A protein and the small-molecule ligand that binds it are described below.
Small molecule (SMILES): OC[C@H]1O[C@H](O[C@H]2[C@H](O)[C@@H](O)[C@H](O)O[C@@H]2CO)[C@H](O)[C@@H](O)[C@@H]1O

Sequence of chain 1.A:
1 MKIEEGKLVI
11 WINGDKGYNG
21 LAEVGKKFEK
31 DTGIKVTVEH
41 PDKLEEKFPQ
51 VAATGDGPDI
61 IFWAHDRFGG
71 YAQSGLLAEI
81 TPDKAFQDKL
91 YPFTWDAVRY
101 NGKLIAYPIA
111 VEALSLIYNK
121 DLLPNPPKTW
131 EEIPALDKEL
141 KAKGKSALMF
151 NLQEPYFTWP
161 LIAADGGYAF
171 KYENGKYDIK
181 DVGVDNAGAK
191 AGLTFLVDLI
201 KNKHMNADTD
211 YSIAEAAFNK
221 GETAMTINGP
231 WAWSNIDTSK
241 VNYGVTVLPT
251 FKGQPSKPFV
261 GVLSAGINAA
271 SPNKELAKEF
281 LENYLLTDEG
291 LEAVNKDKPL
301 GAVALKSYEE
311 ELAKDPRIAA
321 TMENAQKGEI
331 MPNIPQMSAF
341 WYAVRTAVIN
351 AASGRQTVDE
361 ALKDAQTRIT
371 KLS

Binding-site contacts:
Ligand atom O3 contacts residue TRP341 of chain 1.A at 3.9 Å.
Ligand atom O3 contacts residue GLU112 of chain 1.A at 3.6 Å (salt-bridge).
Ligand atom O2 contacts residue TRP63 of chain 1.A at 3.5 Å (h-bond).
Ligand atom O1 contacts residue ASP15 of chain 1.A at 2.4 Å (salt-bridge).
Ligand atom O2 contacts residue GLU112 of chain 1.A at 2.5 Å (salt-bridge).
Ligand atom O6 contacts residue PHE157 of chain 1.A at 3.9 Å.
Ligand atom O3 contacts residue ASP66 of chain 1.A at 2.7 Å (salt-bridge).
Ligand atom O5 contacts residue TYR156 of chain 1.A at 3.3 Å.
Ligand atom C6 contacts residue TYR156 of chain 1.A at 3.7 Å (hydrophobic).
Ligand atom O3 contacts residue ALA64 of chain 1.A at 3.5 Å.
Ligand atom C2 contacts residue LYS16 of chain 1.A at 3.6 Å.
Ligand atom C6 contacts residue GLU154 of chain 1.A at 3.2 Å.
Ligand atom O3 contacts residue ARG67 of chain 1.A at 4.0 Å.
Ligand atom C2 contacts residue GLU112 of chain 1.A at 3.4 Å.
Ligand atom O2 contacts residue MET331 of chain 1.A at 3.9 Å.
Ligand atom C4 contacts residue TRP341 of chain 1.A at 3.4 Å (hydrophobic).
Ligand atom O1 contacts residue LYS16 of chain 1.A at 2.7 Å (salt-bridge).
Ligand atom C1 contacts residue ASP15 of chain 1.A at 3.6 Å.
Ligand atom C5 contacts residue GLU154 of chain 1.A at 4.0 Å.
Ligand atom O6 contacts residue TYR156 of chain 1.A at 3.1 Å (h-bond).
Ligand atom O4 contacts residue TRP341 of chain 1.A at 3.8 Å.
Ligand atom C2 contacts residue ASP66 of chain 1.A at 3.4 Å.
Ligand atom O6 contacts residue GLU154 of chain 1.A at 2.5 Å (salt-bridge).
Ligand atom C6 contacts residue PHE157 of chain 1.A at 3.9 Å (hydrophobic).
Ligand atom C3 contacts residue TRP63 of chain 1.A at 3.7 Å (hydrophobic).
Ligand atom O2 contacts residue LYS16 of chain 1.A at 2.6 Å (salt-bridge).
Ligand atom C6 contacts residue PRO155 of chain 1.A at 3.8 Å (hydrophobic).
Ligand atom C3 contacts residue ASP66 of chain 1.A at 3.6 Å.
Ligand atom O2 contacts residue ALA64 of chain 1.A at 3.2 Å.
Ligand atom C1 contacts residue LYS16 of chain 1.A at 3.6 Å.
Ligand atom C2 contacts residue TRP231 of chain 1.A at 3.9 Å (hydrophobic).
Ligand atom C6 contacts residue TYR156 of chain 1.A at 3.9 Å (hydrophobic).
Ligand atom C4 contacts residue TYR156 of chain 1.A at 3.9 Å (hydrophobic).
Ligand atom O1 contacts residue ASN13 of chain 1.A at 3.9 Å.
Ligand atom O6 contacts residue GLU154 of chain 1.A at 3.4 Å.
Ligand atom O3 contacts residue TRP63 of chain 1.A at 3.2 Å (h-bond).
Ligand atom O6 contacts residue PRO155 of chain 1.A at 3.2 Å.
Ligand atom O2 contacts residue ASP66 of chain 1.A at 2.8 Å (salt-bridge).
Ligand atom C6 contacts residue TRP341 of chain 1.A at 3.6 Å (hydrophobic).
Ligand atom C1 contacts residue TYR156 of chain 1.A at 3.5 Å (hydrophobic).